Binding-site contacts:
Ligand atom C2 contacts residue LEU44 of chain 1.C at 3.8 Å (hydrophobic).
Ligand atom N1 contacts residue LYS47 of chain 1.C at 4.1 Å.
Ligand atom C1 contacts residue GLU437 of chain 1.C at 3.4 Å.
Ligand atom C9 contacts residue LEU44 of chain 1.C at 4.2 Å (hydrophobic).
Ligand atom C6 contacts residue LYS47 of chain 1.C at 3.4 Å.
Ligand atom C contacts residue LEU44 of chain 1.C at 4.0 Å (hydrophobic).
Ligand atom C10 contacts residue LEU399 of chain 1.C at 4.1 Å (hydrophobic).
Ligand atom C8 contacts residue LEU399 of chain 1.C at 4.1 Å (hydrophobic).
Ligand atom C2 contacts residue ALA40 of chain 1.C at 3.9 Å (hydrophobic).
Ligand atom C3 contacts residue LEU399 of chain 1.C at 4.3 Å (hydrophobic).
Ligand atom C10 contacts residue LEU430 of chain 1.C at 3.7 Å (hydrophobic).
Ligand atom C6 contacts residue LEU44 of chain 1.C at 3.9 Å (hydrophobic).
Ligand atom C2 contacts residue GLU433 of chain 1.C at 4.2 Å.
Ligand atom C10 contacts residue LYS47 of chain 1.C at 4.2 Å.
Ligand atom C1 contacts residue LEU44 of chain 1.C at 4.1 Å (hydrophobic).
Ligand atom C10 contacts residue GLU433 of chain 1.C at 3.4 Å.
Ligand atom C8 contacts residue GLU433 of chain 1.C at 3.5 Å.
Ligand atom C1 contacts residue ALA40 of chain 1.C at 3.7 Å (hydrophobic).
Ligand atom C7 contacts residue TYR48 of chain 1.C at 3.8 Å (hydrophobic).
Ligand atom C9 contacts residue LEU430 of chain 1.C at 4.4 Å (hydrophobic).
Ligand atom C9 contacts residue LEU399 of chain 1.C at 3.9 Å (hydrophobic).
Ligand atom C3 contacts residue LEU44 of chain 1.C at 4.3 Å (hydrophobic).
Ligand atom C5 contacts residue LEU44 of chain 1.C at 3.6 Å (hydrophobic).
Ligand atom N contacts residue LEU44 of chain 1.C at 3.9 Å.
Ligand atom C9 contacts residue GLU433 of chain 1.C at 3.3 Å.
Ligand atom C3 contacts residue GLU433 of chain 1.C at 3.8 Å.
Ligand atom C7 contacts residue LEU44 of chain 1.C at 4.2 Å (hydrophobic).
Ligand atom C2 contacts residue GLU437 of chain 1.C at 4.2 Å.
Ligand atom C10 contacts residue TYR48 of chain 1.C at 3.5 Å (hydrophobic).
Ligand atom C4 contacts residue LEU44 of chain 1.C at 3.7 Å (hydrophobic).
Ligand atom N1 contacts residue LEU430 of chain 1.C at 3.6 Å.
Ligand atom C2 contacts residue VAL434 of chain 1.C at 4.2 Å (hydrophobic).
Ligand atom N contacts residue GLU437 of chain 1.C at 4.3 Å.
Ligand atom C7 contacts residue LYS47 of chain 1.C at 3.2 Å.
Ligand atom N1 contacts residue GLU433 of chain 1.C at 2.7 Å (salt-bridge).
Ligand atom C8 contacts residue TYR48 of chain 1.C at 4.0 Å (hydrophobic).
Ligand atom C contacts residue GLY43 of chain 1.C at 3.6 Å.
Ligand atom C8 contacts residue LYS47 of chain 1.C at 4.2 Å.
Ligand atom C4 contacts residue GLU433 of chain 1.C at 4.2 Å.
Ligand atom C3 contacts residue VAL434 of chain 1.C at 3.8 Å (hydrophobic).

Sequence of chain 1.C:
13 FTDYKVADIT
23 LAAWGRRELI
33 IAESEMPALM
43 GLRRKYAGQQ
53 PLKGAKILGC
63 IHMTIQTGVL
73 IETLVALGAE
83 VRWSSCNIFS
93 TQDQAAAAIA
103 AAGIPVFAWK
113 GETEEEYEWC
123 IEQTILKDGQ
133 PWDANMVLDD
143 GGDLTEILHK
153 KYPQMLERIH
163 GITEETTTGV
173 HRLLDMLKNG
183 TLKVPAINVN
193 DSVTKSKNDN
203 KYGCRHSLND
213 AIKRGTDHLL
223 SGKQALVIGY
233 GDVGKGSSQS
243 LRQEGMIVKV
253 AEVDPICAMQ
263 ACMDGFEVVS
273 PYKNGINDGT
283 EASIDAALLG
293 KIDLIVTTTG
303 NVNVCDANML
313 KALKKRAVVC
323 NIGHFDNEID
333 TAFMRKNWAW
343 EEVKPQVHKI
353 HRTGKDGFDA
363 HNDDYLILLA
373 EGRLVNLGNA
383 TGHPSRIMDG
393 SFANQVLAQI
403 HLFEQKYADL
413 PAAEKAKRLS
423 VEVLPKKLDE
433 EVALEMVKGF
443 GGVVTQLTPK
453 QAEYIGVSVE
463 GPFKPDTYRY

The protein below binds the small molecule below.
Small molecule (SMILES): CN1CCCc2cc(CN)ccc21